Binding-site contacts:
Ligand atom C3 contacts residue TRP285 of chain 1.Z at 3.5 Å (hydrophobic).
Ligand atom O2 contacts residue ASN252 of chain 1.CB at 3.3 Å (h-bond).
Ligand atom O2 contacts residue VAL255 of chain 1.CB at 4.4 Å.
Ligand atom C5 contacts residue TRP285 of chain 1.Z at 3.4 Å (hydrophobic).
Ligand atom C6 contacts residue ASP53 of chain 1.Z at 3.6 Å.
Ligand atom O6 contacts residue TRP285 of chain 1.Z at 3.6 Å (h-bond).
Ligand atom C4 contacts residue TRP285 of chain 1.Z at 2.8 Å (hydrophobic).
Ligand atom O1 contacts residue ASN252 of chain 1.CB at 3.2 Å (h-bond).
Ligand atom C2 contacts residue ASN252 of chain 1.CB at 4.2 Å.
Ligand atom O5 contacts residue ASP53 of chain 1.Z at 4.1 Å.
Ligand atom O1 contacts residue TRP285 of chain 1.Z at 3.6 Å.
Ligand atom O2 contacts residue TRP285 of chain 1.Z at 4.3 Å.
Ligand atom O4 contacts residue TRP285 of chain 1.Z at 1.4 Å.
Ligand atom C1 contacts residue ASN252 of chain 1.CB at 4.0 Å.
Ligand atom O3 contacts residue TRP285 of chain 1.Z at 3.2 Å.
Ligand atom O1 contacts residue VAL255 of chain 1.CB at 3.3 Å.
Ligand atom C2 contacts residue TRP285 of chain 1.Z at 3.4 Å (hydrophobic).
Ligand atom O5 contacts residue TRP285 of chain 1.Z at 3.2 Å.
Ligand atom C6 contacts residue TRP285 of chain 1.Z at 3.2 Å (hydrophobic).
Ligand atom C1 contacts residue TRP285 of chain 1.Z at 3.9 Å (hydrophobic).
Ligand atom O1 contacts residue ALA254 of chain 1.CB at 3.8 Å.

Sequence of chain 1.Z:
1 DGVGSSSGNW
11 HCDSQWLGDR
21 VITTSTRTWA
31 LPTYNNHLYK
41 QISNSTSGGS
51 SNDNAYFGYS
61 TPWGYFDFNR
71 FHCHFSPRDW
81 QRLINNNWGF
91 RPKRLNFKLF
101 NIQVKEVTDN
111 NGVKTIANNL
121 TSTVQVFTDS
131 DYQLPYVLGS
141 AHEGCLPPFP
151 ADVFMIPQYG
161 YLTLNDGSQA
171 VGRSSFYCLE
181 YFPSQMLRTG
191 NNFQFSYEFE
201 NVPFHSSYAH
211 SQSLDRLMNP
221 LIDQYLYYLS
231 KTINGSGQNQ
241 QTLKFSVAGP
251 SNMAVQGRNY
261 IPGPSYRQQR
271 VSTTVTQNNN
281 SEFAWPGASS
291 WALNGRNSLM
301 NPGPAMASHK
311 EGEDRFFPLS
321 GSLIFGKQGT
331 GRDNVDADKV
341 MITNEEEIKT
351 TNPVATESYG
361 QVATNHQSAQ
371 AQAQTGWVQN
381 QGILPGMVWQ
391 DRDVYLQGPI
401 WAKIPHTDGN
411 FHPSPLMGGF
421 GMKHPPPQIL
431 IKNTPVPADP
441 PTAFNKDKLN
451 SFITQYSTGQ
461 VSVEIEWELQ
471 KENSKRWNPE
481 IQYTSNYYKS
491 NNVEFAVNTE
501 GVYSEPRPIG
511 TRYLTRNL

A small-molecule ligand and the protein it binds are described below.
Small molecule (SMILES): OC[C@H]1O[C@@H](O)[C@H](O)[C@@H](O)[C@H]1O

Sequence of chain 1.CB:
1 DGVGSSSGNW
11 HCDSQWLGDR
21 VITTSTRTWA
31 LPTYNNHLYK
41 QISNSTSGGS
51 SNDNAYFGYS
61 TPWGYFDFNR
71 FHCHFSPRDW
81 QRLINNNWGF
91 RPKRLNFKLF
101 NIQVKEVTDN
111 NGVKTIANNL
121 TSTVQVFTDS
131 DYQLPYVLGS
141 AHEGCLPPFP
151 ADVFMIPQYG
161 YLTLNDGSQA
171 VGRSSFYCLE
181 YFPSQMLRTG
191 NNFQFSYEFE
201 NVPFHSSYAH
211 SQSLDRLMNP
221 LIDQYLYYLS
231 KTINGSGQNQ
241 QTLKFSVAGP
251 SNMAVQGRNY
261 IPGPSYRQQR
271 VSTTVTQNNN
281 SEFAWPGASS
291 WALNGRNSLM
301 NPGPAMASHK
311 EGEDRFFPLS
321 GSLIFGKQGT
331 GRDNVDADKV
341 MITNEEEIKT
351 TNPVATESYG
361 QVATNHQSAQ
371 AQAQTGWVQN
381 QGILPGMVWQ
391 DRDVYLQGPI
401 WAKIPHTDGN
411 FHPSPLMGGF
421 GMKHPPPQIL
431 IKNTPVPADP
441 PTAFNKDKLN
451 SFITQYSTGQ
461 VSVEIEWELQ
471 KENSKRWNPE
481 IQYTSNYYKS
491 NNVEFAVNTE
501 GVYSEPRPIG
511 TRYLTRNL